Binding-site contacts:
Ligand atom C16 contacts residue AI01 of chain 1.I at 3.5 Å.
Ligand atom O08 contacts residue AI01 of chain 1.I at 3.4 Å.
Ligand atom C20 contacts residue TRP231 of chain 1.A at 4.0 Å (hydrophobic).
Ligand atom C13 contacts residue GLU197 of chain 1.A at 3.4 Å.
Ligand atom C05 contacts residue AI01 of chain 1.I at 3.5 Å.
Ligand atom C02 contacts residue GLY117 of chain 1.A at 3.9 Å.
Ligand atom C18 contacts residue GLY117 of chain 1.A at 3.7 Å.
Ligand atom C09 contacts residue TRP82 of chain 1.A at 3.7 Å (hydrophobic).
Ligand atom C21 contacts residue TRP231 of chain 1.A at 3.5 Å (hydrophobic).
Ligand atom C03 contacts residue PHE329 of chain 1.A at 3.8 Å (hydrophobic).
Ligand atom C14 contacts residue GLY439 of chain 1.A at 3.9 Å.
Ligand atom C14 contacts residue TRP82 of chain 1.A at 3.7 Å (hydrophobic).
Ligand atom C14 contacts residue AI01 of chain 1.I at 3.7 Å.
Ligand atom N04 contacts residue GLY117 of chain 1.A at 3.7 Å.
Ligand atom C18 contacts residue PHE329 of chain 1.A at 3.9 Å (hydrophobic).
Ligand atom C10 contacts residue TRP82 of chain 1.A at 3.7 Å (hydrophobic).
Ligand atom C03 contacts residue GLY117 of chain 1.A at 3.7 Å.
Ligand atom C13 contacts residue TRP82 of chain 1.A at 3.6 Å (hydrophobic).
Ligand atom C14 contacts residue HIS438 of chain 1.A at 3.7 Å.
Ligand atom O01 contacts residue HIS438 of chain 1.A at 3.5 Å (h-bond).
Ligand atom O08 contacts residue THR120 of chain 1.A at 3.6 Å.
Ligand atom C02 contacts residue SER198 of chain 1.A at 4.0 Å.
Ligand atom C15 contacts residue AI01 of chain 1.I at 3.4 Å.
Ligand atom C09 contacts residue AI01 of chain 1.I at 3.9 Å.
Ligand atom N04 contacts residue PHE329 of chain 1.A at 4.0 Å.
Ligand atom C17 contacts residue AI01 of chain 1.I at 3.7 Å.
Ligand atom C19 contacts residue VAL288 of chain 1.A at 3.9 Å (hydrophobic).
Ligand atom C19 contacts residue LEU286 of chain 1.A at 3.5 Å (hydrophobic).
Ligand atom N07 contacts residue AI01 of chain 1.I at 3.6 Å.
Ligand atom C13 contacts residue GLY439 of chain 1.A at 3.8 Å.
Ligand atom C12 contacts residue GLU197 of chain 1.A at 3.5 Å.
Ligand atom C20 contacts residue VAL288 of chain 1.A at 3.6 Å (hydrophobic).
Ligand atom O01 contacts residue SER198 of chain 1.A at 2.7 Å (h-bond).
Ligand atom C06 contacts residue AI01 of chain 1.I at 3.5 Å.
Ligand atom C20 contacts residue LEU286 of chain 1.A at 3.2 Å (hydrophobic).
Ligand atom C05 contacts residue GLY116 of chain 1.A at 3.9 Å.
Ligand atom O01 contacts residue PHE398 of chain 1.A at 3.5 Å.
Ligand atom C12 contacts residue TRP82 of chain 1.A at 3.6 Å (hydrophobic).
Ligand atom C15 contacts residue TRP82 of chain 1.A at 3.7 Å (hydrophobic).
Ligand atom C11 contacts residue TRP82 of chain 1.A at 3.7 Å (hydrophobic).

A small-molecule ligand and the protein it binds are described below.
Small molecule (SMILES): [O-]/[N+](=C\c1ccc2cccc(O)c2n1)Cc1ccccc1

Sequence of chain 1.A:
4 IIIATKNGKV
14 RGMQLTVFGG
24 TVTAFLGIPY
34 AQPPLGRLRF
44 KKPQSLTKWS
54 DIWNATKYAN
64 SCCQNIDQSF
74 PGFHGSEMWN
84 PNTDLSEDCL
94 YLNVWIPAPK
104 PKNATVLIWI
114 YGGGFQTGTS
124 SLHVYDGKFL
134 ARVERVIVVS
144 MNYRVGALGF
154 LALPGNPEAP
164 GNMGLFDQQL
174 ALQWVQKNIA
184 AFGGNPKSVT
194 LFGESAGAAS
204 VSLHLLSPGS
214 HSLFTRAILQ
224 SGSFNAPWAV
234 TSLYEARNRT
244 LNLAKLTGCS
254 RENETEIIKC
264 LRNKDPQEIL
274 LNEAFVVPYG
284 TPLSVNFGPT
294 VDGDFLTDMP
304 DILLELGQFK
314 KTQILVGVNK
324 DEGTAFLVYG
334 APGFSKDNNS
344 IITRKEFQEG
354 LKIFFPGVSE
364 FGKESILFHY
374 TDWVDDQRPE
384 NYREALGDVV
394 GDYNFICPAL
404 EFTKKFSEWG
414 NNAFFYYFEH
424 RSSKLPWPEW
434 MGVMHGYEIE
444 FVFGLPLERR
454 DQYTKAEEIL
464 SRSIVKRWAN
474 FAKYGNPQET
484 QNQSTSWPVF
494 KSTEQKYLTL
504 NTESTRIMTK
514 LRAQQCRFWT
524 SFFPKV